Binding-site contacts:
Ligand atom C19 contacts residue ALA53 of chain 5.A at 3.6 Å (hydrophobic).
Ligand atom C09 contacts residue PHE422 of chain 5.A at 3.9 Å (hydrophobic).
Ligand atom C15 contacts residue TRP56 of chain 5.A at 3.9 Å (hydrophobic).
Ligand atom C20 contacts residue ARG57 of chain 5.A at 4.0 Å.
Ligand atom C09 contacts residue GLU421 of chain 5.A at 3.7 Å.
Ligand atom C22 contacts residue PHE104 of chain 5.A at 3.9 Å (hydrophobic).
Ligand atom N14 contacts residue ILE48 of chain 5.A at 3.7 Å.
Ligand atom C17 contacts residue TRP56 of chain 5.A at 3.7 Å (hydrophobic).
Ligand atom C10 contacts residue PHE422 of chain 5.A at 3.7 Å (hydrophobic).
Ligand atom S24 contacts residue TRP56 of chain 5.A at 3.9 Å.
Ligand atom S24 contacts residue ALA53 of chain 5.A at 4.0 Å.
Ligand atom C08 contacts residue ASP46 of chain 5.A at 3.7 Å.
Ligand atom C21 contacts residue LEU83 of chain 5.A at 3.7 Å (hydrophobic).
Ligand atom N01 contacts residue TRP56 of chain 5.A at 3.7 Å.
Ligand atom C21 contacts residue TRP33 of chain 5.A at 3.6 Å (hydrophobic).
Ligand atom C23 contacts residue PHE104 of chain 5.A at 3.8 Å (hydrophobic).
Ligand atom C22 contacts residue LEU83 of chain 5.A at 3.7 Å (hydrophobic).
Ligand atom C20 contacts residue ALA53 of chain 5.A at 3.9 Å (hydrophobic).
Ligand atom C17 contacts residue PHE104 of chain 5.A at 3.7 Å (hydrophobic).
Ligand atom C13 contacts residue ASP46 of chain 5.A at 3.0 Å.
Ligand atom C16 contacts residue TRP56 of chain 5.A at 3.7 Å (hydrophobic).
Ligand atom N11 contacts residue ASP46 of chain 5.A at 3.5 Å (salt-bridge).
Ligand atom C20 contacts residue TRP56 of chain 5.A at 3.7 Å (hydrophobic).
Ligand atom N14 contacts residue TRP56 of chain 5.A at 3.9 Å.
Ligand atom C02 contacts residue SER103 of chain 5.A at 3.9 Å.
Ligand atom C07 contacts residue ASP46 of chain 5.A at 2.9 Å.
Ligand atom N01 contacts residue PHE422 of chain 5.A at 2.8 Å (h-bond).
Ligand atom N01 contacts residue SER103 of chain 5.A at 2.7 Å (h-bond).
Ligand atom N03 contacts residue TRP56 of chain 5.A at 3.8 Å.
Ligand atom C02 contacts residue PHE422 of chain 5.A at 3.9 Å (hydrophobic).
Ligand atom C21 contacts residue ARG57 of chain 5.A at 3.8 Å.
Ligand atom C02 contacts residue TRP56 of chain 5.A at 3.6 Å (hydrophobic).
Ligand atom C04 contacts residue TRP56 of chain 5.A at 3.9 Å (hydrophobic).
Ligand atom C19 contacts residue TRP56 of chain 5.A at 3.9 Å (hydrophobic).
Ligand atom C08 contacts residue GLU421 of chain 5.A at 3.4 Å.
Ligand atom C23 contacts residue SER103 of chain 5.A at 3.8 Å.
Ligand atom C19 contacts residue PHE104 of chain 5.A at 3.6 Å (hydrophobic).
Ligand atom C18 contacts residue TRP56 of chain 5.A at 3.6 Å (hydrophobic).
Ligand atom S24 contacts residue ILE48 of chain 5.A at 4.0 Å.
Ligand atom C18 contacts residue PHE104 of chain 5.A at 3.6 Å (hydrophobic).

A protein and the small-molecule ligand that binds it are described below.
Small molecule (SMILES): C[C@@H]1CCc2c(sc3nc(SC[C@@H]4CCCN(C)C4)nc(N)c23)C1

Sequence of chain 5.A:
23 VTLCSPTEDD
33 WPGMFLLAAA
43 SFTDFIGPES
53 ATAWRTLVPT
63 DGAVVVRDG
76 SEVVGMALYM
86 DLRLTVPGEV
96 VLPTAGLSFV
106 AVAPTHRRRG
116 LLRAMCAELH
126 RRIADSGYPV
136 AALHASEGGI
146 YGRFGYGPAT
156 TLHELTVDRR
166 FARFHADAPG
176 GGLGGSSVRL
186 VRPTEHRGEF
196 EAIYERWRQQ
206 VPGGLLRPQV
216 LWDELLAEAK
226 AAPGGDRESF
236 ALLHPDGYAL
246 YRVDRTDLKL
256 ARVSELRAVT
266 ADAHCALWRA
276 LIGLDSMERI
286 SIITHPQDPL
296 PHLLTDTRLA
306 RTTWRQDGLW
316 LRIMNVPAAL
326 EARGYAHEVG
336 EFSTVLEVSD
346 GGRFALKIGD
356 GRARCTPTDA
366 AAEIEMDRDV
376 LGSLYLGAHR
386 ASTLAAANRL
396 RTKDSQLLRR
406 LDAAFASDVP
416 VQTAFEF